Binding-site contacts:
Ligand atom C5 contacts residue ASN603 of chain 1.C at 3.7 Å.
Ligand atom N2 contacts residue ASN603 of chain 1.C at 2.9 Å (h-bond).
Ligand atom C7 contacts residue ASN603 of chain 1.C at 3.4 Å.
Ligand atom C6 contacts residue THR605 of chain 1.C at 4.1 Å.
Ligand atom C5 contacts residue THR605 of chain 1.C at 3.8 Å.
Ligand atom O5 contacts residue ASN603 of chain 1.C at 2.4 Å (h-bond).
Ligand atom C4 contacts residue ASN603 of chain 1.C at 4.2 Å.
Ligand atom C8 contacts residue ASN603 of chain 1.C at 3.4 Å.
Ligand atom C2 contacts residue ASN603 of chain 1.C at 2.5 Å.
Ligand atom C3 contacts residue ASN603 of chain 1.C at 3.8 Å.
Ligand atom O5 contacts residue THR605 of chain 1.C at 3.6 Å.
Ligand atom C1 contacts residue THR605 of chain 1.C at 3.9 Å.
Ligand atom C1 contacts residue ASN603 of chain 1.C at 1.4 Å.
Ligand atom O7 contacts residue ASN603 of chain 1.C at 4.3 Å.

A small-molecule ligand and the protein it binds are described below.
Small molecule (SMILES): CC(=O)N[C@@H]1[C@@H](O)[C@H](O)[C@@H](CO)O[C@H]1O

Sequence of chain 1.C:
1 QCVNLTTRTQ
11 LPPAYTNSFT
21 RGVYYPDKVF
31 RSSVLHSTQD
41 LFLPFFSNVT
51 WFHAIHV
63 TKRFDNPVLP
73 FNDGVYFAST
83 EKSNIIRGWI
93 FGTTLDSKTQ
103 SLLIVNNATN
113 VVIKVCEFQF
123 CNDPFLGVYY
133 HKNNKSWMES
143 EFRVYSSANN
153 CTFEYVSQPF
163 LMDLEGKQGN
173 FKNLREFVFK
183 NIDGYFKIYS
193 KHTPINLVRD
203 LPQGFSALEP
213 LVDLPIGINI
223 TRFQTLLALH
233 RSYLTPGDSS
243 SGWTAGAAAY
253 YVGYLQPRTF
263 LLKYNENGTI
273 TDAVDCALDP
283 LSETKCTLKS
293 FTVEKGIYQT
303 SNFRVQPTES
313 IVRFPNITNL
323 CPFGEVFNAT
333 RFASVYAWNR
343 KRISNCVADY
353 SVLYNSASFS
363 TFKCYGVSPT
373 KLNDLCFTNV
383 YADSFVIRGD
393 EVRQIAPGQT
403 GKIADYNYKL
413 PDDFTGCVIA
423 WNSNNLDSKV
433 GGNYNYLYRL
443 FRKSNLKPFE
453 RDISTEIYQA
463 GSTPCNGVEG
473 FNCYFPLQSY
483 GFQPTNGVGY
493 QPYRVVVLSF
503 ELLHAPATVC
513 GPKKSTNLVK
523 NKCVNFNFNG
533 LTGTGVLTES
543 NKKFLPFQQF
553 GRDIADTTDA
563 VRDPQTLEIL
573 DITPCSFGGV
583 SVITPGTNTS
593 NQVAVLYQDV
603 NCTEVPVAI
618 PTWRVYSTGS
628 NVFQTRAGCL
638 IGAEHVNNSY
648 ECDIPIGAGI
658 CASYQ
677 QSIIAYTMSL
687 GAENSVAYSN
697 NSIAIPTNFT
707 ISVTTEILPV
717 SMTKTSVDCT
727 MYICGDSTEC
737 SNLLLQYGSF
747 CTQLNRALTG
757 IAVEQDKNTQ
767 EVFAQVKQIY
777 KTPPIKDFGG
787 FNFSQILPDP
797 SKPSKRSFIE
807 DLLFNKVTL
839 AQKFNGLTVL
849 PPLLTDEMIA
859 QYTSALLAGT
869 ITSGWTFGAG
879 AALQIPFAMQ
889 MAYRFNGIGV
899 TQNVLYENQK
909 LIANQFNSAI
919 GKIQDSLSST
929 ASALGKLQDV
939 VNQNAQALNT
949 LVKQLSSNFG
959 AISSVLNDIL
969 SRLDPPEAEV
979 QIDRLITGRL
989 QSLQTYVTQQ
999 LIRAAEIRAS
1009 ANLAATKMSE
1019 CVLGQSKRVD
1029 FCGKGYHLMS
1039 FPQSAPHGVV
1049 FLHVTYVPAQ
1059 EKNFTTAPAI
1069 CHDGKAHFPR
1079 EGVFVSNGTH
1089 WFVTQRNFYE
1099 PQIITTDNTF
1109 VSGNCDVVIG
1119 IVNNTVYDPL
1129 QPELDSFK